Sequence of chain 49.A:
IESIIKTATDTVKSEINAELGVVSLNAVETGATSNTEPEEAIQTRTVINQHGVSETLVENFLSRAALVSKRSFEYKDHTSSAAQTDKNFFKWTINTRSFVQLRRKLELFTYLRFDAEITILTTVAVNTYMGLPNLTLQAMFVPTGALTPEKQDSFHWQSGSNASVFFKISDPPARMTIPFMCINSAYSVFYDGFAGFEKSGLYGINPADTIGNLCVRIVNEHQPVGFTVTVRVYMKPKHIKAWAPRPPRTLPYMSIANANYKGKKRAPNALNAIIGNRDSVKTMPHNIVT

This protein binds this small molecule.
Small molecule (SMILES): CC(=O)N[C@@H]1[C@@H](O)[C@H](O[C@@H]2O[C@H](CO[C@]3(C(=O)O)C[C@H](O)[C@@H](NC(C)=O)[C@H]([C@H](O)[C@H](O)CO)O3)[C@H](O)[C@H](O)[C@H]2O)[C@@H](CO)O[C@H]1O

Sequence of chain 49.B:
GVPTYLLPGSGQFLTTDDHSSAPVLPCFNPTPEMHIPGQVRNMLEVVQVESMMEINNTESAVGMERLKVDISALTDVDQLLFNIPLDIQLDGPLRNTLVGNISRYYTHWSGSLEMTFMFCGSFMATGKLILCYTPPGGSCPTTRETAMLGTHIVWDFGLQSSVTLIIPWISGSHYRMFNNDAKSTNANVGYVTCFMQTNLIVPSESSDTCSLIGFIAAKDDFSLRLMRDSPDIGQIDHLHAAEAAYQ

Binding-site contacts:
Ligand atom O3 contacts residue GLY282 of chain 49.A at 3.3 Å.
Ligand atom C10 contacts residue PRO231 of chain 49.B at 3.5 Å (hydrophobic).
Ligand atom O3 contacts residue PRO274 of chain 49.A at 3.6 Å.
Ligand atom C4 contacts residue ARG104 of chain 49.B at 3.7 Å.
Ligand atom O7 contacts residue ASN180 of chain 49.B at 3.2 Å (h-bond).
Ligand atom O4 contacts residue ASP232 of chain 49.B at 2.9 Å (salt-bridge).
Ligand atom C7 contacts residue ASN180 of chain 49.B at 3.5 Å.
Ligand atom O6 contacts residue PRO274 of chain 49.A at 3.8 Å.
Ligand atom N5 contacts residue PRO231 of chain 49.B at 2.6 Å (h-bond).
Ligand atom C4 contacts residue PRO274 of chain 49.A at 3.8 Å (hydrophobic).
Ligand atom C10 contacts residue ASN275 of chain 49.A at 3.2 Å.
Ligand atom C8 contacts residue ASN180 of chain 49.B at 3.0 Å.
Ligand atom C11 contacts residue ILE233 of chain 49.B at 3.5 Å (hydrophobic).
Ligand atom C4 contacts residue ASN275 of chain 49.A at 3.7 Å.
Ligand atom O1B contacts residue ARG104 of chain 49.B at 2.4 Å (salt-bridge).
Ligand atom O7 contacts residue PRO274 of chain 49.A at 3.5 Å.
Ligand atom O4 contacts residue ARG95 of chain 49.B at 3.3 Å (salt-bridge).
Ligand atom C3 contacts residue PRO274 of chain 49.A at 3.7 Å (hydrophobic).
Ligand atom C4 contacts residue ASP91 of chain 49.B at 3.4 Å.
Ligand atom C3 contacts residue ARG104 of chain 49.B at 3.8 Å.
Ligand atom C5 contacts residue ASN275 of chain 49.A at 3.5 Å.
Ligand atom C11 contacts residue ASP232 of chain 49.B at 3.4 Å.
Ligand atom C4 contacts residue PRO231 of chain 49.B at 3.4 Å (hydrophobic).
Ligand atom C10 contacts residue ASP232 of chain 49.B at 3.6 Å.
Ligand atom C11 contacts residue GLY234 of chain 49.B at 3.7 Å.
Ligand atom C10 contacts residue LYS270 of chain 49.A at 3.6 Å.
Ligand atom C11 contacts residue PRO231 of chain 49.B at 3.5 Å (hydrophobic).
Ligand atom O10 contacts residue ASN275 of chain 49.A at 2.7 Å (h-bond).
Ligand atom C1 contacts residue ARG104 of chain 49.B at 3.4 Å.
Ligand atom O4 contacts residue ASN275 of chain 49.A at 2.8 Å (h-bond).
Ligand atom O4 contacts residue ASP91 of chain 49.B at 2.4 Å (salt-bridge).
Ligand atom O10 contacts residue LYS270 of chain 49.A at 3.0 Å (salt-bridge).
Ligand atom O4 contacts residue PRO231 of chain 49.B at 3.8 Å.
Ligand atom C3 contacts residue ARG95 of chain 49.B at 3.8 Å.
Ligand atom O1B contacts residue ASP91 of chain 49.B at 3.8 Å.
Ligand atom C5 contacts residue PRO231 of chain 49.B at 3.4 Å (hydrophobic).
Ligand atom C4 contacts residue ASP232 of chain 49.B at 3.5 Å.
Ligand atom N5 contacts residue ASN275 of chain 49.A at 3.5 Å (h-bond).
Ligand atom O6 contacts residue ASP91 of chain 49.B at 3.2 Å.
Ligand atom O7 contacts residue LYS270 of chain 49.A at 3.4 Å (salt-bridge).